The small molecule below binds the protein below.
Small molecule (SMILES): OC[C@H]1O[C@@H](O)[C@H](O)[C@@H](O)[C@@H]1O

Sequence of chain 1.J:
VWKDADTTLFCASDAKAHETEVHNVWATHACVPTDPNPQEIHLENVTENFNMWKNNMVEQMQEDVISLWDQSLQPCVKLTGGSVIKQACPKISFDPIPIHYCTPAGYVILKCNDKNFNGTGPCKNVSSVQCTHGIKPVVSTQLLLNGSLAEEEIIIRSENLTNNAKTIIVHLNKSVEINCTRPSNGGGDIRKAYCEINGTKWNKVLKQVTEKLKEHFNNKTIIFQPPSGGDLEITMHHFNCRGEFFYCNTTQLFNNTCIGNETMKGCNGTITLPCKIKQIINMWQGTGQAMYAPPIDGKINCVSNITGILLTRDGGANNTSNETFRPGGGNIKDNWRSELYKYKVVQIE

Binding-site contacts:
Ligand atom C2 contacts residue ASP338 of chain 1.J at 3.6 Å.
Ligand atom C3 contacts residue ASP338 of chain 1.J at 3.7 Å.
Ligand atom C1 contacts residue ARG341 of chain 1.J at 3.8 Å.
Ligand atom C6 contacts residue GLU159 of chain 1.J at 3.3 Å.
Ligand atom O3 contacts residue ARG341 of chain 1.J at 4.1 Å.
Ligand atom C6 contacts residue ARG341 of chain 1.J at 4.2 Å.
Ligand atom C4 contacts residue TRP53 of chain 1.J at 4.1 Å (hydrophobic).
Ligand atom O1 contacts residue LYS337 of chain 1.J at 3.8 Å.
Ligand atom C5 contacts residue GLU159 of chain 1.J at 4.2 Å.
Ligand atom O5 contacts residue ARG341 of chain 1.J at 3.1 Å (salt-bridge).
Ligand atom O6 contacts residue ARG341 of chain 1.J at 4.4 Å.
Ligand atom O6 contacts residue TRP53 of chain 1.J at 3.2 Å (h-bond).
Ligand atom O3 contacts residue THR167 of chain 1.J at 3.5 Å (h-bond).
Ligand atom O1 contacts residue ARG341 of chain 1.J at 3.6 Å.
Ligand atom C2 contacts residue ASN335 of chain 1.J at 4.3 Å.
Ligand atom C5 contacts residue ARG341 of chain 1.J at 4.1 Å.
Ligand atom O4 contacts residue GLU159 of chain 1.J at 3.2 Å (salt-bridge).
Ligand atom O4 contacts residue LYS166 of chain 1.J at 4.1 Å.
Ligand atom C6 contacts residue TRP53 of chain 1.J at 3.3 Å (hydrophobic).
Ligand atom O3 contacts residue ASP338 of chain 1.J at 2.8 Å (salt-bridge).
Ligand atom O3 contacts residue TRP53 of chain 1.J at 4.2 Å.
Ligand atom O1 contacts residue ASN335 of chain 1.J at 3.8 Å.
Ligand atom O6 contacts residue GLU159 of chain 1.J at 4.2 Å.
Ligand atom C3 contacts residue ARG341 of chain 1.J at 4.1 Å.
Ligand atom O2 contacts residue ARG341 of chain 1.J at 4.1 Å.
Ligand atom C4 contacts residue GLU159 of chain 1.J at 4.1 Å.
Ligand atom C4 contacts residue ARG341 of chain 1.J at 4.3 Å.
Ligand atom O6 contacts residue LYS54 of chain 1.J at 3.3 Å (salt-bridge).
Ligand atom C6 contacts residue LYS54 of chain 1.J at 4.4 Å.
Ligand atom O4 contacts residue TRP53 of chain 1.J at 4.2 Å.
Ligand atom C2 contacts residue ARG341 of chain 1.J at 3.3 Å.
Ligand atom O2 contacts residue ASP338 of chain 1.J at 3.8 Å.
Ligand atom O2 contacts residue ASN335 of chain 1.J at 3.0 Å.